Sequence of chain 1.A:
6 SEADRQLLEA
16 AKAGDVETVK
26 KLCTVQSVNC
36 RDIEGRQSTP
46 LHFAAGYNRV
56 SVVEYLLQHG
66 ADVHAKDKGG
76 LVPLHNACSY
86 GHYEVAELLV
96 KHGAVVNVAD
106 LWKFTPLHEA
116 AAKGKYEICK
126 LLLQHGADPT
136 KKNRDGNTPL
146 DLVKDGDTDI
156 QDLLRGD

The small molecule below binds the protein below.
Small molecule (SMILES): CC(C)C[C@H](NC(=O)[C@@H](N)Cc1cnc[nH]1)C(=O)N[C@@H](CCC(N)=O)C(=O)N[C@@H](CCCN=C(N)N)C(=O)NCC(=O)N[C@@H](CS)C(=O)N[C@@H](C)C(=O)N[C@@H](CC(=O)O)C(=O)NCC(=O)N[C@@H](CCC(N)=O)C(=O)N[C@@H](CO)C(=O)N[C@@H](Cc1ccccc1)C(=O)N[C@@H](CCCN=C(N)N)C(=O)N[C@@H](CO)C(N)=O

Binding-site contacts:
Ligand atom OG contacts residue PE81 of chain 1.I at 2.9 Å (h-bond).
Ligand atom CD1 contacts residue PE81 of chain 1.I at 3.6 Å.
Ligand atom N contacts residue TYR52 of chain 1.A at 3.4 Å.
Ligand atom N contacts residue GLY51 of chain 1.A at 3.1 Å (h-bond).
Ligand atom N contacts residue ASN81 of chain 1.A at 3.5 Å (h-bond).
Ligand atom OD2 contacts residue SER43 of chain 1.A at 2.5 Å (h-bond).
Ligand atom CE1 contacts residue ASP140 of chain 1.A at 3.1 Å.
Ligand atom NE contacts residue PHE109 of chain 1.A at 3.5 Å.
Ligand atom NH1 contacts residue GLU114 of chain 1.A at 2.8 Å (salt-bridge).
Ligand atom O contacts residue TYR85 of chain 1.A at 3.5 Å.
Ligand atom O contacts residue PE81 of chain 1.I at 2.9 Å (h-bond).
Ligand atom O contacts residue GLY51 of chain 1.A at 3.5 Å.
Ligand atom NE contacts residue ASP105 of chain 1.A at 2.8 Å (salt-bridge).
Ligand atom NE2 contacts residue ASP140 of chain 1.A at 2.6 Å (salt-bridge).
Ligand atom CA contacts residue LEU76 of chain 1.A at 3.5 Å (hydrophobic).
Ligand atom CG contacts residue SER43 of chain 1.A at 3.4 Å.
Ligand atom CA contacts residue TYR52 of chain 1.A at 3.5 Å (hydrophobic).
Ligand atom CB contacts residue ASN81 of chain 1.A at 3.6 Å.
Ligand atom O contacts residue HIS87 of chain 1.A at 3.4 Å.
Ligand atom O contacts residue ASN81 of chain 1.A at 2.9 Å (h-bond).
Ligand atom O contacts residue ARG41 of chain 1.A at 3.3 Å (salt-bridge).
Ligand atom OD2 contacts residue ARG41 of chain 1.A at 3.4 Å.
Ligand atom O contacts residue HIS87 of chain 1.A at 2.9 Å (h-bond).
Ligand atom OG contacts residue TYR85 of chain 1.A at 3.0 Å (h-bond).
Ligand atom O contacts residue GLY51 of chain 1.A at 3.1 Å (h-bond).
Ligand atom CB contacts residue TYR85 of chain 1.A at 3.5 Å (hydrophobic).
Ligand atom CZ contacts residue ASP105 of chain 1.A at 3.3 Å.
Ligand atom C contacts residue TYR85 of chain 1.A at 3.4 Å (hydrophobic).
Ligand atom NH1 contacts residue PHE109 of chain 1.A at 3.4 Å.
Ligand atom O contacts residue TYR85 of chain 1.A at 2.6 Å (h-bond).
Ligand atom CA contacts residue GLY51 of chain 1.A at 3.3 Å.
Ligand atom CA contacts residue TRP107 of chain 1.A at 3.4 Å (hydrophobic).
Ligand atom CB contacts residue LEU76 of chain 1.A at 3.5 Å (hydrophobic).
Ligand atom CD2 contacts residue ASP140 of chain 1.A at 3.2 Å.
Ligand atom CA contacts residue TYR85 of chain 1.A at 3.5 Å (hydrophobic).
Ligand atom CA contacts residue TYR85 of chain 1.A at 3.5 Å (hydrophobic).
Ligand atom OE1 contacts residue TYR52 of chain 1.A at 3.5 Å.
Ligand atom NH1 contacts residue ASP105 of chain 1.A at 3.0 Å (salt-bridge).
Ligand atom O contacts residue ARG41 of chain 1.A at 3.1 Å (salt-bridge).
Ligand atom N contacts residue TYR85 of chain 1.A at 3.5 Å.